Binding-site contacts:
Ligand atom C07 contacts residue LEU142 of chain 1.A at 3.2 Å (hydrophobic).
Ligand atom C13 contacts residue ASP153 of chain 1.A at 3.5 Å.
Ligand atom C12 contacts residue VAL26 of chain 1.A at 3.8 Å (hydrophobic).
Ligand atom N03 contacts residue VAL72 of chain 1.A at 3.5 Å.
Ligand atom C07 contacts residue ALA39 of chain 1.A at 3.3 Å (hydrophobic).
Ligand atom S26 contacts residue LYS97 of chain 1.A at 3.8 Å.
Ligand atom C06 contacts residue LEU142 of chain 1.A at 3.4 Å (hydrophobic).
Ligand atom C20 contacts residue HIS92 of chain 1.A at 3.1 Å.
Ligand atom C13 contacts residue VAL26 of chain 1.A at 3.4 Å (hydrophobic).
Ligand atom O23 contacts residue ASP94 of chain 1.A at 3.0 Å (salt-bridge).
Ligand atom N02 contacts residue PHE90 of chain 1.A at 3.5 Å.
Ligand atom O23 contacts residue GLN93 of chain 1.A at 3.4 Å.
Ligand atom C15 contacts residue ASN140 of chain 1.A at 3.7 Å.
Ligand atom C21 contacts residue LEU91 of chain 1.A at 3.1 Å (hydrophobic).
Ligand atom C17 contacts residue ILE18 of chain 1.A at 3.5 Å (hydrophobic).
Ligand atom N03 contacts residue PHE88 of chain 1.A at 3.8 Å.
Ligand atom N05 contacts residue ASP94 of chain 1.A at 2.9 Å (salt-bridge).
Ligand atom N01 contacts residue ALA39 of chain 1.A at 3.7 Å.
Ligand atom C08 contacts residue LEU91 of chain 1.A at 3.6 Å (hydrophobic).
Ligand atom N01 contacts residue LEU91 of chain 1.A at 3.3 Å (h-bond).
Ligand atom C06 contacts residue ALA39 of chain 1.A at 3.7 Å (hydrophobic).
Ligand atom C14 contacts residue VAL26 of chain 1.A at 3.8 Å (hydrophobic).
Ligand atom O22 contacts residue PHE88 of chain 1.A at 3.6 Å.
Ligand atom N03 contacts residue GLU89 of chain 1.A at 2.8 Å (salt-bridge).
Ligand atom C18 contacts residue ILE18 of chain 1.A at 3.7 Å (hydrophobic).
Ligand atom C14 contacts residue ASP153 of chain 1.A at 3.5 Å.
Ligand atom N02 contacts residue LEU91 of chain 1.A at 2.8 Å (h-bond).
Ligand atom N02 contacts residue ILE18 of chain 1.A at 3.6 Å.
Ligand atom N04 contacts residue GLN139 of chain 1.A at 3.2 Å (h-bond).
Ligand atom C21 contacts residue PHE90 of chain 1.A at 3.8 Å (hydrophobic).
Ligand atom S26 contacts residue ASP94 of chain 1.A at 3.6 Å.
Ligand atom N01 contacts residue LEU142 of chain 1.A at 3.5 Å.
Ligand atom C09 contacts residue LEU91 of chain 1.A at 3.2 Å (hydrophobic).
Ligand atom C21 contacts residue HIS92 of chain 1.A at 3.5 Å.
Ligand atom N03 contacts residue ALA39 of chain 1.A at 3.4 Å.
Ligand atom N03 contacts residue LEU142 of chain 1.A at 3.5 Å.
Ligand atom O23 contacts residue LYS97 of chain 1.A at 3.2 Å.
Ligand atom C18 contacts residue ASP94 of chain 1.A at 3.3 Å.
Ligand atom N04 contacts residue ASN140 of chain 1.A at 2.9 Å (h-bond).
Ligand atom O24 contacts residue LYS97 of chain 1.A at 3.4 Å (salt-bridge).

The small molecule below binds the protein below.
Small molecule (SMILES): Nc1cccc(C(=O)c2sc(Nc3ccc(S(N)(=O)=O)cc3)nc2N)c1

Sequence of chain 1.A:
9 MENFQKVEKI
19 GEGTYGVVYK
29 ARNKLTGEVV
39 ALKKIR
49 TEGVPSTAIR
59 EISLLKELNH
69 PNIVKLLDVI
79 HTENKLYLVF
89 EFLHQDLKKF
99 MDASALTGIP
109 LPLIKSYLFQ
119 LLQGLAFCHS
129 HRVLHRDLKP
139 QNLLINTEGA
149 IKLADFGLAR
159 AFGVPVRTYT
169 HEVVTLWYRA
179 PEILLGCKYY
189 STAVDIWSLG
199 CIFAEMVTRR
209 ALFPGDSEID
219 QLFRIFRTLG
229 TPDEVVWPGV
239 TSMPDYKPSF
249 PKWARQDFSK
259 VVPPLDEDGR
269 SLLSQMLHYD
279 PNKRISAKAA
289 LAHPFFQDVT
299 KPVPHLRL